The small molecule below binds the protein below.
Small molecule (SMILES): CC1(C)Cc2cc(Cl)ccc2C(N[C@@H](Cc2cscc2-c2cn[nH]c2)C(=O)O)=N1

Sequence of chain 2.A:
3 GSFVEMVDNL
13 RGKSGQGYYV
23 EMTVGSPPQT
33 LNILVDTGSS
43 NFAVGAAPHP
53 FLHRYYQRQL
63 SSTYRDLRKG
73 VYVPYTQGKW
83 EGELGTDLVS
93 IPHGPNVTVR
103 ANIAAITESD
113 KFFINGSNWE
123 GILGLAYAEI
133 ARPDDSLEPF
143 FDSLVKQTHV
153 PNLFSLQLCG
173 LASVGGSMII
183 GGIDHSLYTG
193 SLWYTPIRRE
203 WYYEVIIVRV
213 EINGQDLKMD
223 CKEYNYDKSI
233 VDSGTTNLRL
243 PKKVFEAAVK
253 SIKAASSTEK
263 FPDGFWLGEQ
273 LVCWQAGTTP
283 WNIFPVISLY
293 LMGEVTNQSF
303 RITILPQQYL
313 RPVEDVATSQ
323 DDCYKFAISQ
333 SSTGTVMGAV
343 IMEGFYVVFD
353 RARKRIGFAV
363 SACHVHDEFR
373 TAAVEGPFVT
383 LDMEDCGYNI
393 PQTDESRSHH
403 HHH

Binding-site contacts:
Ligand atom C6 contacts residue TYR77 of chain 2.A at 3.8 Å (hydrophobic).
Ligand atom O27 contacts residue GLN79 of chain 2.A at 3.6 Å.
Ligand atom C3 contacts residue GLN79 of chain 2.A at 3.2 Å.
Ligand atom C13 contacts residue GLY236 of chain 2.A at 3.3 Å.
Ligand atom S17 contacts residue LEU36 of chain 2.A at 3.8 Å.
Ligand atom S17 contacts residue GLN18 of chain 2.A at 3.4 Å.
Ligand atom C20 contacts residue ILE116 of chain 2.A at 3.8 Å (hydrophobic).
Ligand atom CL1 contacts residue PHE114 of chain 2.A at 3.8 Å.
Ligand atom O26 contacts residue THR237 of chain 2.A at 3.4 Å.
Ligand atom C21 contacts residue PHE114 of chain 2.A at 3.4 Å (hydrophobic).
Ligand atom CL1 contacts residue LYS81 of chain 2.A at 3.6 Å.
Ligand atom CL1 contacts residue GLY80 of chain 2.A at 3.6 Å.
Ligand atom C8 contacts residue GLY236 of chain 2.A at 3.8 Å.
Ligand atom N23 contacts residue ILE116 of chain 2.A at 3.9 Å.
Ligand atom CL1 contacts residue TYR77 of chain 2.A at 3.8 Å.
Ligand atom S17 contacts residue GLY19 of chain 2.A at 3.5 Å (h-bond).
Ligand atom C10 contacts residue GLY236 of chain 2.A at 3.7 Å.
Ligand atom C11 contacts residue TYR77 of chain 2.A at 3.4 Å (hydrophobic).
Ligand atom N22 contacts residue ILE116 of chain 2.A at 3.9 Å.
Ligand atom C14 contacts residue THR238 of chain 2.A at 3.6 Å.
Ligand atom O26 contacts residue THR238 of chain 2.A at 2.9 Å (h-bond).
Ligand atom C15 contacts residue GLY236 of chain 2.A at 3.9 Å.
Ligand atom C16 contacts residue THR238 of chain 2.A at 3.7 Å.
Ligand atom C7 contacts residue TYR77 of chain 2.A at 3.5 Å (hydrophobic).
Ligand atom C18 contacts residue GLN18 of chain 2.A at 3.8 Å.
Ligand atom C7 contacts residue PHE114 of chain 2.A at 3.6 Å (hydrophobic).
Ligand atom C2 contacts residue GLN79 of chain 2.A at 3.6 Å.
Ligand atom C29 contacts residue LEU36 of chain 2.A at 3.6 Å (hydrophobic).
Ligand atom C3 contacts residue LYS113 of chain 2.A at 3.4 Å.
Ligand atom C2 contacts residue PHE114 of chain 2.A at 3.9 Å (hydrophobic).
Ligand atom CL1 contacts residue LYS113 of chain 2.A at 3.7 Å.
Ligand atom C4 contacts residue GLN79 of chain 2.A at 3.6 Å.
Ligand atom C28 contacts residue GLY236 of chain 2.A at 3.3 Å.
Ligand atom C28 contacts residue ASP38 of chain 2.A at 3.5 Å.
Ligand atom N22 contacts residue LYS113 of chain 2.A at 3.5 Å (salt-bridge).
Ligand atom C16 contacts residue GLY236 of chain 2.A at 3.3 Å.
Ligand atom N9 contacts residue GLY236 of chain 2.A at 2.9 Å (h-bond).
Ligand atom N22 contacts residue PHE114 of chain 2.A at 3.2 Å (h-bond).
Ligand atom C18 contacts residue TRP121 of chain 2.A at 3.5 Å (hydrophobic).
Ligand atom CL1 contacts residue ASP112 of chain 2.A at 3.9 Å.